Binding-site contacts:
Ligand atom O4P contacts residue THR30 of chain 2.A at 2.6 Å (h-bond).
Ligand atom O3P contacts residue GLY234 of chain 2.A at 2.9 Å (h-bond).
Ligand atom N7 contacts residue ILE181 of chain 2.A at 3.6 Å.
Ligand atom N1 contacts residue LEU229 of chain 2.A at 3.5 Å.
Ligand atom N6 contacts residue PHE214 of chain 2.A at 3.7 Å.
Ligand atom N6 contacts residue PRO215 of chain 2.A at 2.9 Å (h-bond).
Ligand atom O6P contacts residue LYS233 of chain 2.A at 3.2 Å (salt-bridge).
Ligand atom O1P contacts residue GLY234 of chain 2.A at 3.3 Å.
Ligand atom O4' contacts residue GLY29 of chain 2.A at 3.4 Å.
Ligand atom N3 contacts residue PHE214 of chain 2.A at 3.6 Å.
Ligand atom O2' contacts residue PHE214 of chain 2.A at 3.7 Å.
Ligand atom O4P contacts residue GLY28 of chain 2.A at 3.5 Å (h-bond).
Ligand atom O2' contacts residue ARG108 of chain 2.A at 3.7 Å.
Ligand atom P2 contacts residue LYS233 of chain 2.A at 3.5 Å.
Ligand atom O3' contacts residue ARG108 of chain 2.A at 3.0 Å (salt-bridge).
Ligand atom C5 contacts residue PHE214 of chain 2.A at 3.5 Å (hydrophobic).
Ligand atom C6 contacts residue PHE214 of chain 2.A at 3.5 Å (hydrophobic).
Ligand atom O5' contacts residue LYS27 of chain 2.A at 3.4 Å.
Ligand atom N1 contacts residue PHE214 of chain 2.A at 3.4 Å.
Ligand atom P2 contacts residue LYS27 of chain 2.A at 3.8 Å.
Ligand atom O5P contacts residue THR30 of chain 2.A at 3.6 Å (h-bond).
Ligand atom O5P contacts residue LYS233 of chain 2.A at 2.7 Å (salt-bridge).
Ligand atom O2P contacts residue HIS237 of chain 2.A at 2.6 Å (h-bond).
Ligand atom N7 contacts residue ALA32 of chain 2.A at 3.5 Å.
Ligand atom P2 contacts residue THR30 of chain 2.A at 3.6 Å.
Ligand atom O4P contacts residue LYS27 of chain 2.A at 3.4 Å (salt-bridge).
Ligand atom C4 contacts residue PHE214 of chain 2.A at 3.5 Å (hydrophobic).
Ligand atom O6P contacts residue LYS27 of chain 2.A at 2.9 Å (salt-bridge).
Ligand atom P1 contacts residue SER116 of chain 2.A at 3.6 Å.
Ligand atom O2P contacts residue SER116 of chain 2.A at 2.6 Å (h-bond).
Ligand atom O5P contacts residue ARG31 of chain 2.A at 3.1 Å (salt-bridge).
Ligand atom O4P contacts residue GLY29 of chain 2.A at 3.2 Å (h-bond).
Ligand atom O5' contacts residue GLY29 of chain 2.A at 3.1 Å (h-bond).
Ligand atom C2 contacts residue PHE214 of chain 2.A at 3.5 Å (hydrophobic).
Ligand atom C8 contacts residue ILE181 of chain 2.A at 3.5 Å (hydrophobic).
Ligand atom O3' contacts residue SER116 of chain 2.A at 3.5 Å (h-bond).
Ligand atom C2 contacts residue LYS233 of chain 2.A at 3.5 Å.
Ligand atom O2P contacts residue ARG108 of chain 2.A at 3.2 Å (salt-bridge).
Ligand atom O3P contacts residue ARG235 of chain 2.A at 2.8 Å (salt-bridge).
Ligand atom C2 contacts residue LEU229 of chain 2.A at 3.6 Å (hydrophobic).

Sequence of chain 2.A:
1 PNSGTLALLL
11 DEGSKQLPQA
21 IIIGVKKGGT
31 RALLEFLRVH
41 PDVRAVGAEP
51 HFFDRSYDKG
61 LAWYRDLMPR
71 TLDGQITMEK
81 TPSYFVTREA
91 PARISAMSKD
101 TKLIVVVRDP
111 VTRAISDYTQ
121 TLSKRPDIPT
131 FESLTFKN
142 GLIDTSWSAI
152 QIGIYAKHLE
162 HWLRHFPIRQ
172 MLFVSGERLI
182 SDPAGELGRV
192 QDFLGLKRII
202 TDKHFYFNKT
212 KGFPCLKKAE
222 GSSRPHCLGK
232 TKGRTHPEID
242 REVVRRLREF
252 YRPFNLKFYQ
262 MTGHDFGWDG

This protein binds this small molecule.
Small molecule (SMILES): Nc1ncnc2c1ncn2[C@@H]1O[C@H](COP(=O)(O)O)[C@@H](OP(=O)(O)O)[C@H]1O